This protein binds this small molecule.
Small molecule (SMILES): OC[C@H]1O[C@H](O[C@@H]2[C@@H](O)[C@H](O[C@@H]3[C@@H](O)[C@H](O[C@@H]4[C@@H](O)[C@@H](O)O[C@H](CO)[C@H]4O)O[C@H](CO)[C@H]3O)O[C@H](CO)[C@H]2O)[C@H](O)[C@@H](O)[C@@H]1O

Sequence of chain 1.A:
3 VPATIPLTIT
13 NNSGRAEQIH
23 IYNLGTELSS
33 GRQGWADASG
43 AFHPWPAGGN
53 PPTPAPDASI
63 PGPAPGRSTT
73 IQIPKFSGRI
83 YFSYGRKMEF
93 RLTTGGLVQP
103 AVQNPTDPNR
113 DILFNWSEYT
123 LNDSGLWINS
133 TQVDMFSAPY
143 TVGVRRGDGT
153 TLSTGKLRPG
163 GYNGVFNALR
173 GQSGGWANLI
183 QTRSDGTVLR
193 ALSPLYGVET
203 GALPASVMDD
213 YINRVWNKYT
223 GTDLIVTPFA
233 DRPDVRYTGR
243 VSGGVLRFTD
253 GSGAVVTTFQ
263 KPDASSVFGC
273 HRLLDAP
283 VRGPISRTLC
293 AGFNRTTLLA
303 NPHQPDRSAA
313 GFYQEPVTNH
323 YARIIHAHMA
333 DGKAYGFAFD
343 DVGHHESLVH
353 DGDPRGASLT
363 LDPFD

Binding-site contacts:
Ligand atom C6 contacts residue TRP129 of chain 1.A at 3.5 Å (hydrophobic).
Ligand atom C5 contacts residue ALA340 of chain 1.A at 4.0 Å (hydrophobic).
Ligand atom O4 contacts residue ALA340 of chain 1.A at 3.4 Å.
Ligand atom O4 contacts residue VAL135 of chain 1.A at 3.6 Å.
Ligand atom C6 contacts residue GLU120 of chain 1.A at 3.7 Å.
Ligand atom O5 contacts residue GLU120 of chain 1.A at 3.4 Å (salt-bridge).
Ligand atom O6 contacts residue GLY271 of chain 1.A at 2.9 Å (h-bond).
Ligand atom O6 contacts residue ASN131 of chain 1.A at 3.7 Å.
Ligand atom O4 contacts residue TRP129 of chain 1.A at 3.9 Å.
Ligand atom C5 contacts residue TYR337 of chain 1.A at 3.9 Å (hydrophobic).
Ligand atom C6 contacts residue THR122 of chain 1.A at 3.9 Å.
Ligand atom C6 contacts residue CYS272 of chain 1.A at 4.0 Å (hydrophobic).
Ligand atom O5 contacts residue TRP129 of chain 1.A at 3.7 Å.
Ligand atom O4 contacts residue THR122 of chain 1.A at 3.3 Å (h-bond).
Ligand atom C6 contacts residue VAL135 of chain 1.A at 3.5 Å (hydrophobic).
Ligand atom C6 contacts residue TYR121 of chain 1.A at 3.8 Å (hydrophobic).
Ligand atom C6 contacts residue ASN131 of chain 1.A at 4.0 Å.
Ligand atom C6 contacts residue GLY271 of chain 1.A at 3.9 Å.
Ligand atom O6 contacts residue TRP129 of chain 1.A at 3.4 Å (h-bond).
Ligand atom O6 contacts residue CYS272 of chain 1.A at 2.6 Å (h-bond).
Ligand atom C6 contacts residue THR133 of chain 1.A at 3.5 Å.
Ligand atom C5 contacts residue LEU350 of chain 1.A at 4.0 Å (hydrophobic).
Ligand atom O6 contacts residue THR133 of chain 1.A at 2.8 Å (h-bond).
Ligand atom O6 contacts residue TYR121 of chain 1.A at 3.7 Å.
Ligand atom O5 contacts residue ASN131 of chain 1.A at 4.0 Å.
Ligand atom O6 contacts residue LEU350 of chain 1.A at 3.9 Å.
Ligand atom O6 contacts residue ALA340 of chain 1.A at 3.7 Å.
Ligand atom C6 contacts residue TRP129 of chain 1.A at 3.9 Å (hydrophobic).
Ligand atom O4 contacts residue ASN131 of chain 1.A at 3.4 Å (h-bond).
Ligand atom C6 contacts residue ASN124 of chain 1.A at 3.6 Å.
Ligand atom C5 contacts residue TRP129 of chain 1.A at 3.4 Å (hydrophobic).
Ligand atom C6 contacts residue ALA340 of chain 1.A at 3.3 Å (hydrophobic).
Ligand atom O6 contacts residue ILE130 of chain 1.A at 3.6 Å.
Ligand atom O6 contacts residue GLU120 of chain 1.A at 2.6 Å (salt-bridge).
Ligand atom C6 contacts residue TYR337 of chain 1.A at 3.6 Å (hydrophobic).
Ligand atom O6 contacts residue VAL135 of chain 1.A at 3.8 Å.
Ligand atom O6 contacts residue ASN124 of chain 1.A at 3.7 Å.
Ligand atom O4 contacts residue GLU120 of chain 1.A at 3.1 Å (salt-bridge).
Ligand atom O5 contacts residue ALA340 of chain 1.A at 3.8 Å.
Ligand atom C5 contacts residue PHE341 of chain 1.A at 3.9 Å (hydrophobic).